Binding-site contacts:
Ligand atom O43 contacts residue SER281 of chain 1.A at 3.4 Å (h-bond).
Ligand atom C30 contacts residue ILE187 of chain 1.A at 3.7 Å (hydrophobic).
Ligand atom O15 contacts residue LEU324 of chain 1.A at 3.9 Å.
Ligand atom C1 contacts residue SER183 of chain 1.A at 3.5 Å.
Ligand atom O18 contacts residue PHE285 of chain 1.A at 3.3 Å.
Ligand atom O42 contacts residue VAL272 of chain 1.A at 3.7 Å.
Ligand atom O43 contacts residue GLN225 of chain 1.A at 3.7 Å.
Ligand atom C31 contacts residue TYR189 of chain 1.A at 3.3 Å (hydrophobic).
Ligand atom O15 contacts residue THR331 of chain 1.A at 3.7 Å.
Ligand atom C1 contacts residue ARG87 of chain 1.A at 3.5 Å.
Ligand atom C33 contacts residue NO1 of chain 1.D at 2.8 Å.
Ligand atom N14 contacts residue CYS104 of chain 1.A at 3.8 Å.
Ligand atom C37 contacts residue NO1 of chain 1.D at 3.3 Å.
Ligand atom C16 contacts residue HIS214 of chain 1.A at 3.2 Å.
Ligand atom S17 contacts residue NO1 of chain 1.D at 3.3 Å (h-bond).
Ligand atom S17 contacts residue ASP216 of chain 1.A at 2.9 Å (salt-bridge).
Ligand atom O19 contacts residue LEU321 of chain 1.A at 3.8 Å.
Ligand atom N14 contacts residue TYR91 of chain 1.A at 3.1 Å (h-bond).
Ligand atom C3 contacts residue LEU321 of chain 1.A at 3.9 Å (hydrophobic).
Ligand atom N29 contacts residue NO1 of chain 1.D at 2.5 Å (h-bond).
Ligand atom O43 contacts residue TYR189 of chain 1.A at 3.4 Å.
Ligand atom N11 contacts residue PHE285 of chain 1.A at 3.6 Å.
Ligand atom S17 contacts residue PHE285 of chain 1.A at 3.7 Å.
Ligand atom O42 contacts residue TYR189 of chain 1.A at 2.4 Å (h-bond).
Ligand atom O19 contacts residue ARG87 of chain 1.A at 2.8 Å (salt-bridge).
Ligand atom S17 contacts residue FE1 of chain 1.B at 2.3 Å.
Ligand atom O20 contacts residue ARG87 of chain 1.A at 2.8 Å (salt-bridge).
Ligand atom C32 contacts residue NO1 of chain 1.D at 3.1 Å.
Ligand atom C31 contacts residue NO1 of chain 1.D at 3.5 Å.
Ligand atom C10 contacts residue LEU324 of chain 1.A at 3.8 Å (hydrophobic).
Ligand atom S17 contacts residue HIS214 of chain 1.A at 3.2 Å (h-bond).
Ligand atom O20 contacts residue SER183 of chain 1.A at 2.6 Å (h-bond).
Ligand atom O42 contacts residue NO1 of chain 1.D at 3.7 Å.
Ligand atom C16 contacts residue PHE211 of chain 1.A at 3.4 Å (hydrophobic).
Ligand atom C16 contacts residue FE1 of chain 1.B at 3.4 Å.
Ligand atom C16 contacts residue NO1 of chain 1.D at 3.0 Å.
Ligand atom C12 contacts residue NO1 of chain 1.D at 3.7 Å.
Ligand atom C37 contacts residue PRO283 of chain 1.A at 3.8 Å (hydrophobic).
Ligand atom C13 contacts residue NO1 of chain 1.D at 3.3 Å.
Ligand atom C30 contacts residue NO1 of chain 1.D at 3.1 Å.

A small-molecule ligand and the protein it binds are described below.
Small molecule (SMILES): CC(C)[C@@H](NC(=O)[C@H](CS)NC(=O)CCC[C@H](N)C(=O)O)C(=O)O

Sequence of chain 1.A:
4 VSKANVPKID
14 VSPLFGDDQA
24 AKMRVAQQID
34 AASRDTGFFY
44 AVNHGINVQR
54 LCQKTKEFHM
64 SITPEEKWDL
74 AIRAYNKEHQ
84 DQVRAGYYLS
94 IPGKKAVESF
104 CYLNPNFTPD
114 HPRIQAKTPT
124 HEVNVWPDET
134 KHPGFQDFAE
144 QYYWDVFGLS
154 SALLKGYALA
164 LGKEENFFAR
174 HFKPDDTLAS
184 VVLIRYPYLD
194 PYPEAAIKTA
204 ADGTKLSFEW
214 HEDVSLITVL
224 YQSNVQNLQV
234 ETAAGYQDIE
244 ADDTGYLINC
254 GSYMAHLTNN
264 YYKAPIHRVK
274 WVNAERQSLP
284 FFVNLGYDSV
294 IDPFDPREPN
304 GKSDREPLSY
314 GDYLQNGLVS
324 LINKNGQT